This protein binds this small molecule.
Small molecule (SMILES): CC(=O)N[C@H]1[C@H]([C@H](O)[C@H](O)CO)O[C@@](O[C@H]2[C@@H](O)[C@@H](CO)O[C@@H](O[C@H]3[C@H](O)[C@@H](O)[C@H](O)O[C@@H]3CO)[C@@H]2O)(C(=O)O)C[C@@H]1O

Binding-site contacts:
Ligand atom C3 contacts residue GLY78 of chain 6.D at 4.0 Å.
Ligand atom C5 contacts residue TYR72 of chain 6.D at 3.6 Å (hydrophobic).
Ligand atom O1A contacts residue ARG77 of chain 6.D at 2.8 Å (salt-bridge).
Ligand atom O4 contacts residue TYR72 of chain 6.D at 3.9 Å.
Ligand atom O1A contacts residue GLY78 of chain 6.D at 4.1 Å.
Ligand atom C11 contacts residue ASP85 of chain 6.E at 3.6 Å.
Ligand atom O3 contacts residue VAL296 of chain 6.D at 4.3 Å.
Ligand atom C10 contacts residue TYR72 of chain 6.D at 3.8 Å (hydrophobic).
Ligand atom O3 contacts residue GLY78 of chain 6.D at 3.8 Å.
Ligand atom O4 contacts residue ARG77 of chain 6.D at 4.3 Å.
Ligand atom C4 contacts residue HIS298 of chain 6.D at 3.7 Å.
Ligand atom C4 contacts residue GLY78 of chain 6.D at 3.8 Å.
Ligand atom O4 contacts residue HIS298 of chain 6.D at 2.6 Å (h-bond).
Ligand atom C3 contacts residue ARG77 of chain 6.D at 3.4 Å.
Ligand atom C4 contacts residue TYR72 of chain 6.D at 3.4 Å (hydrophobic).
Ligand atom N5 contacts residue TYR72 of chain 6.D at 3.0 Å (h-bond).
Ligand atom O4 contacts residue GLY78 of chain 6.D at 3.1 Å (h-bond).
Ligand atom C1 contacts residue TYR72 of chain 6.D at 3.8 Å (hydrophobic).
Ligand atom C4 contacts residue ARG77 of chain 6.D at 4.1 Å.
Ligand atom O8 contacts residue TYR72 of chain 6.D at 3.7 Å.
Ligand atom O1B contacts residue TYR72 of chain 6.D at 4.0 Å.
Ligand atom O8 contacts residue ARG77 of chain 6.D at 3.6 Å.
Ligand atom C11 contacts residue TYR72 of chain 6.D at 4.0 Å (hydrophobic).
Ligand atom C3 contacts residue HIS298 of chain 6.D at 3.9 Å.
Ligand atom O4 contacts residue ILE79 of chain 6.D at 4.2 Å.
Ligand atom O4 contacts residue VAL296 of chain 6.D at 4.0 Å.
Ligand atom C3 contacts residue VAL296 of chain 6.D at 3.5 Å (hydrophobic).
Ligand atom C6 contacts residue THR94 of chain 6.D at 4.2 Å.
Ligand atom O6 contacts residue ASN93 of chain 6.D at 3.4 Å (h-bond).
Ligand atom O1B contacts residue ARG77 of chain 6.D at 2.8 Å (salt-bridge).
Ligand atom O3 contacts residue ARG77 of chain 6.D at 4.3 Å.
Ligand atom C6 contacts residue TYR72 of chain 6.D at 3.8 Å (hydrophobic).
Ligand atom C1 contacts residue ARG77 of chain 6.D at 3.4 Å.
Ligand atom O3 contacts residue ASN80 of chain 6.D at 3.8 Å.
Ligand atom O4 contacts residue THR291 of chain 6.D at 4.0 Å.
Ligand atom O1A contacts residue TYR72 of chain 6.D at 3.3 Å.
Ligand atom C2 contacts residue ARG77 of chain 6.D at 4.0 Å.
Ligand atom C6 contacts residue ASN93 of chain 6.D at 3.2 Å.
Ligand atom C4 contacts residue VAL296 of chain 6.D at 4.2 Å (hydrophobic).
Ligand atom O10 contacts residue THR291 of chain 6.D at 3.8 Å.

Sequence of chain 6.D:
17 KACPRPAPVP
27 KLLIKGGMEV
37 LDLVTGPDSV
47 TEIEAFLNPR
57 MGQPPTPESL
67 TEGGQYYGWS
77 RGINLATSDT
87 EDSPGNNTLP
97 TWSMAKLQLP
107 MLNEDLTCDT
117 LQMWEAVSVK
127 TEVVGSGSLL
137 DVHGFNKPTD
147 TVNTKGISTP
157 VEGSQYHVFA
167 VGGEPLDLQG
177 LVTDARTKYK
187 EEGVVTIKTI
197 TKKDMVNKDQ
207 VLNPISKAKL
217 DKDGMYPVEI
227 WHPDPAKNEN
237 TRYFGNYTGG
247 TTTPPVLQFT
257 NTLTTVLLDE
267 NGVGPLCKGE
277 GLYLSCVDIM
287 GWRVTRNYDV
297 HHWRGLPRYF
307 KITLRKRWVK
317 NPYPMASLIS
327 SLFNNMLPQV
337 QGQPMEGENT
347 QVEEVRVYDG

Sequence of chain 6.E:
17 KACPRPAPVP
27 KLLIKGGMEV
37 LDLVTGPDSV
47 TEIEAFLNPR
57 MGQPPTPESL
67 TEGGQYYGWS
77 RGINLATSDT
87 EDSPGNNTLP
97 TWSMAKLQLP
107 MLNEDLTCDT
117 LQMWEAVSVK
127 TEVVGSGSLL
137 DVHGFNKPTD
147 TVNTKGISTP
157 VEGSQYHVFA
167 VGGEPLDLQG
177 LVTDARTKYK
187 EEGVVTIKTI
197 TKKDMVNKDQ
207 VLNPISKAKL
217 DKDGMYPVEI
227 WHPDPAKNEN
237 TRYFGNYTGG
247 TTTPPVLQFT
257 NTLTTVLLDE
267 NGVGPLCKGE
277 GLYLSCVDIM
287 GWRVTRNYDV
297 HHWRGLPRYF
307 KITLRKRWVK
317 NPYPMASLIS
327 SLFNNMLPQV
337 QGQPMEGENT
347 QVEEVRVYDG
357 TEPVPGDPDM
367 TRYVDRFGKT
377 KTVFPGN